Sequence of chain 2.A:
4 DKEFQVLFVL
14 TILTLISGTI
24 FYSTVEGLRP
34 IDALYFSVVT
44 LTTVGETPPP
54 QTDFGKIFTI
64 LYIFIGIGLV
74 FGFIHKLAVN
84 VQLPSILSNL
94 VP

Binding-site contacts:
Ligand atom C contacts residue ASP4 of chain 2.A at 3.9 Å.
Ligand atom CA contacts residue ASP4 of chain 2.A at 3.1 Å.
Ligand atom O contacts residue PHE7 of chain 2.A at 4.2 Å.
Ligand atom N contacts residue ASN83 of chain 2.A at 4.3 Å.
Ligand atom OXT contacts residue ASP4 of chain 2.A at 3.8 Å.
Ligand atom N contacts residue ASP4 of chain 2.A at 4.0 Å.
Ligand atom C contacts residue PHE7 of chain 2.A at 4.3 Å (hydrophobic).

The small molecule below binds the protein below.
Small molecule (SMILES): NCC(=O)O